A small-molecule ligand and the protein it binds are described below.
Small molecule (SMILES): CC(=O)N[C@H]1[C@H]([C@H](O)[C@H](O)CO)O[C@@](O)(C(=O)O)C[C@@H]1O

Sequence of chain 1.E:
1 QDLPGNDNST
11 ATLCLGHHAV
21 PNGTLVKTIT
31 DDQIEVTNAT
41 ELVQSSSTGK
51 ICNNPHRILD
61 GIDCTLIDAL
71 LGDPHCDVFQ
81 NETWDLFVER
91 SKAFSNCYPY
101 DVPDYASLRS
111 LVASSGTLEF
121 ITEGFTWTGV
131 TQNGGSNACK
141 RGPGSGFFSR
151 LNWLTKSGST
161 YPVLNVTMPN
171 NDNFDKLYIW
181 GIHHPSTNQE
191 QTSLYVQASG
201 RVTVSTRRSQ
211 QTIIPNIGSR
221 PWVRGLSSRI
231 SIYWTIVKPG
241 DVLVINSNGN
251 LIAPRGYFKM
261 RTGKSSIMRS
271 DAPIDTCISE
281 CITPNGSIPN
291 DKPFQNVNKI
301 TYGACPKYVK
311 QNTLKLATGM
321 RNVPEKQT

Binding-site contacts:
Ligand atom C4 contacts residue GLY135 of chain 1.E at 3.5 Å.
Ligand atom O9 contacts residue SER228 of chain 1.E at 2.9 Å (h-bond).
Ligand atom C8 contacts residue GLU190 of chain 1.E at 4.4 Å.
Ligand atom C9 contacts residue HIS183 of chain 1.E at 3.8 Å.
Ligand atom C10 contacts residue LEU194 of chain 1.E at 3.8 Å (hydrophobic).
Ligand atom O1A contacts residue ASN137 of chain 1.E at 3.3 Å (h-bond).
Ligand atom O1A contacts residue GLY135 of chain 1.E at 4.1 Å.
Ligand atom C5 contacts residue GLY135 of chain 1.E at 4.1 Å.
Ligand atom C8 contacts residue TRP153 of chain 1.E at 4.2 Å (hydrophobic).
Ligand atom O8 contacts residue TRP153 of chain 1.E at 3.7 Å.
Ligand atom N5 contacts residue GLY135 of chain 1.E at 3.5 Å (h-bond).
Ligand atom O9 contacts residue LEU226 of chain 1.E at 4.0 Å.
Ligand atom O10 contacts residue LEU194 of chain 1.E at 3.2 Å.
Ligand atom C8 contacts residue TYR98 of chain 1.E at 3.7 Å (hydrophobic).
Ligand atom C9 contacts residue GLU190 of chain 1.E at 2.9 Å.
Ligand atom O8 contacts residue TYR98 of chain 1.E at 2.8 Å (h-bond).
Ligand atom O8 contacts residue LEU226 of chain 1.E at 3.5 Å.
Ligand atom C7 contacts residue TRP153 of chain 1.E at 4.0 Å (hydrophobic).
Ligand atom N5 contacts residue TRP153 of chain 1.E at 3.6 Å.
Ligand atom C6 contacts residue TRP153 of chain 1.E at 4.1 Å (hydrophobic).
Ligand atom O7 contacts residue LEU194 of chain 1.E at 4.3 Å.
Ligand atom O1A contacts residue SER136 of chain 1.E at 2.8 Å (h-bond).
Ligand atom O1B contacts residue ASN137 of chain 1.E at 3.3 Å (h-bond).
Ligand atom C10 contacts residue TRP153 of chain 1.E at 4.1 Å (hydrophobic).
Ligand atom C1 contacts residue ASN137 of chain 1.E at 3.6 Å.
Ligand atom C8 contacts residue LEU226 of chain 1.E at 4.2 Å (hydrophobic).
Ligand atom O1B contacts residue SER136 of chain 1.E at 3.9 Å.
Ligand atom O9 contacts residue TYR98 of chain 1.E at 2.9 Å (h-bond).
Ligand atom C9 contacts residue TYR98 of chain 1.E at 3.3 Å (hydrophobic).
Ligand atom C10 contacts residue GLY135 of chain 1.E at 4.4 Å.
Ligand atom C1 contacts residue SER136 of chain 1.E at 3.7 Å.
Ligand atom C9 contacts residue SER228 of chain 1.E at 4.2 Å.
Ligand atom C11 contacts residue LEU194 of chain 1.E at 4.1 Å (hydrophobic).
Ligand atom O4 contacts residue GLY135 of chain 1.E at 3.7 Å.
Ligand atom C11 contacts residue THR155 of chain 1.E at 3.5 Å.
Ligand atom C11 contacts residue TRP153 of chain 1.E at 3.7 Å (hydrophobic).
Ligand atom O1B contacts residue ALA138 of chain 1.E at 4.5 Å.
Ligand atom O9 contacts residue GLU190 of chain 1.E at 2.8 Å (salt-bridge).
Ligand atom O9 contacts residue HIS183 of chain 1.E at 3.8 Å.